Binding-site contacts:
Ligand atom N8 contacts residue LEU25 of chain 1.E at 3.4 Å.
Ligand atom NA4 contacts residue TYR119 of chain 1.E at 3.7 Å.
Ligand atom CT contacts residue SER37 of chain 1.E at 3.7 Å.
Ligand atom N3 contacts residue VAL9 of chain 1.E at 3.7 Å.
Ligand atom O2 contacts residue SER37 of chain 1.E at 3.2 Å.
Ligand atom N8 contacts residue LEU33 of chain 1.E at 3.6 Å.
Ligand atom O2 contacts residue ARG70 of chain 1.E at 2.8 Å (salt-bridge).
Ligand atom C7 contacts residue LEU25 of chain 1.E at 3.5 Å (hydrophobic).
Ligand atom OE2 contacts residue LEU33 of chain 1.E at 3.4 Å.
Ligand atom N10 contacts residue ILE62 of chain 1.E at 3.6 Å.
Ligand atom O1 contacts residue ARG70 of chain 1.E at 3.0 Å (salt-bridge).
Ligand atom C16 contacts residue PHE36 of chain 1.E at 3.7 Å (hydrophobic).
Ligand atom C13 contacts residue ILE62 of chain 1.E at 3.5 Å (hydrophobic).
Ligand atom NA4 contacts residue CYS113 of chain 1.E at 3.3 Å.
Ligand atom N3 contacts residue PHE36 of chain 1.E at 3.6 Å.
Ligand atom C14 contacts residue ILE62 of chain 1.E at 3.4 Å (hydrophobic).
Ligand atom NA2 contacts residue THR134 of chain 1.E at 3.4 Å (h-bond).
Ligand atom N1 contacts residue ALA11 of chain 1.E at 3.5 Å.
Ligand atom NA4 contacts residue PHE36 of chain 1.E at 3.2 Å.
Ligand atom CM contacts residue ILE62 of chain 1.E at 3.6 Å (hydrophobic).
Ligand atom N3 contacts residue NDP1 of chain 1.Z at 3.5 Å (h-bond).
Ligand atom N3 contacts residue VAL10 of chain 1.E at 3.7 Å.
Ligand atom N5 contacts residue NDP1 of chain 1.Z at 3.3 Å.
Ligand atom C4 contacts residue NDP1 of chain 1.Z at 3.1 Å.
Ligand atom N contacts residue LEU67 of chain 1.E at 3.7 Å.
Ligand atom CM contacts residue THR58 of chain 1.E at 3.5 Å.
Ligand atom NA2 contacts residue VAL10 of chain 1.E at 3.7 Å.
Ligand atom C2 contacts residue ASP32 of chain 1.E at 3.5 Å.
Ligand atom NA2 contacts residue ALA11 of chain 1.E at 3.3 Å.
Ligand atom NA2 contacts residue ASP32 of chain 1.E at 2.6 Å (salt-bridge).
Ligand atom C4 contacts residue VAL9 of chain 1.E at 3.7 Å (hydrophobic).
Ligand atom NA4 contacts residue NDP1 of chain 1.Z at 3.5 Å (h-bond).
Ligand atom C4 contacts residue PHE36 of chain 1.E at 3.4 Å (hydrophobic).
Ligand atom N1 contacts residue ASP32 of chain 1.E at 3.0 Å (salt-bridge).
Ligand atom C4A contacts residue NDP1 of chain 1.Z at 3.2 Å.
Ligand atom CT contacts residue ARG70 of chain 1.E at 3.2 Å.
Ligand atom C2 contacts residue ALA11 of chain 1.E at 3.5 Å (hydrophobic).
Ligand atom C15 contacts residue PHE36 of chain 1.E at 3.7 Å (hydrophobic).
Ligand atom NA4 contacts residue VAL9 of chain 1.E at 2.8 Å (h-bond).
Ligand atom C8A contacts residue NDP1 of chain 1.Z at 3.7 Å.

This protein binds this small molecule.
Small molecule (SMILES): CN(Cc1cnc2nc(N)nc(N)c2n1)c1ccc(C(=O)N[C@@H](CCC(=O)O)C(=O)O)cc1

Sequence of chain 1.E:
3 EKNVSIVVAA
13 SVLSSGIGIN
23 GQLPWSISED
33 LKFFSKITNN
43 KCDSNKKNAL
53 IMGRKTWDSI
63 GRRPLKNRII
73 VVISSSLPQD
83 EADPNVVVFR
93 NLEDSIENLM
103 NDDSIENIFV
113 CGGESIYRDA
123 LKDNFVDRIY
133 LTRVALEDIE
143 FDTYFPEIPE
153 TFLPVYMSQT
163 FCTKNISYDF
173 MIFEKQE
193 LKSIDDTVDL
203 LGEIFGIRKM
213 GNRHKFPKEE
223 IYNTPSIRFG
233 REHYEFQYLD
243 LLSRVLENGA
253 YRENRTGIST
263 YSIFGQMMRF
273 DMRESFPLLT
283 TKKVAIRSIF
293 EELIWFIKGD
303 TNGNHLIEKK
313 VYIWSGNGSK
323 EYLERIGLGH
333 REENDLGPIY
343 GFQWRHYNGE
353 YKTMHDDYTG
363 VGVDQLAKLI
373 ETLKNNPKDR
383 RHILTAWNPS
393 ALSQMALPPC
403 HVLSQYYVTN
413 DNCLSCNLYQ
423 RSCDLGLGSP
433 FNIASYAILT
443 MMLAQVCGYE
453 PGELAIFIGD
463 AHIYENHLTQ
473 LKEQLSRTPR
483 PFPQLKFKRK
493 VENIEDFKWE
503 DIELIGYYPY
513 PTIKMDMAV